Binding-site contacts:
Ligand atom CB contacts residue GLU57 of chain 1.A at 4.3 Å.
Ligand atom SD contacts residue LEU4 of chain 1.B at 3.9 Å.
Ligand atom C contacts residue ARG65 of chain 1.A at 3.0 Å.
Ligand atom CA contacts residue ILE78 of chain 1.A at 3.8 Å (hydrophobic).
Ligand atom OXT contacts residue LEU4 of chain 1.B at 4.1 Å.
Ligand atom C contacts residue ILE78 of chain 1.A at 3.9 Å (hydrophobic).
Ligand atom O contacts residue ASP77 of chain 1.A at 3.3 Å (salt-bridge).
Ligand atom SD contacts residue GLU57 of chain 1.A at 4.1 Å.
Ligand atom O contacts residue ALA61 of chain 1.A at 4.4 Å.
Ligand atom N contacts residue SER79 of chain 1.A at 3.4 Å (h-bond).
Ligand atom C contacts residue ALA61 of chain 1.A at 4.3 Å (hydrophobic).
Ligand atom SD contacts residue ALA61 of chain 1.A at 4.3 Å.
Ligand atom CA contacts residue TYR88 of chain 1.B at 4.0 Å (hydrophobic).
Ligand atom CA contacts residue ASP77 of chain 1.A at 3.5 Å.
Ligand atom OXT contacts residue ALA61 of chain 1.A at 4.3 Å.
Ligand atom CE contacts residue SER6 of chain 1.B at 3.6 Å.
Ligand atom OXT contacts residue ARG65 of chain 1.A at 2.7 Å (salt-bridge).
Ligand atom CE contacts residue PHE7 of chain 1.B at 4.1 Å (hydrophobic).
Ligand atom SD contacts residue HIS58 of chain 1.A at 3.9 Å.
Ligand atom CE contacts residue HIS58 of chain 1.A at 3.9 Å.
Ligand atom O contacts residue ARG65 of chain 1.A at 2.7 Å (salt-bridge).
Ligand atom CB contacts residue ILE78 of chain 1.A at 3.8 Å (hydrophobic).
Ligand atom C contacts residue ASP77 of chain 1.A at 3.8 Å.
Ligand atom CA contacts residue ARG65 of chain 1.A at 4.4 Å.
Ligand atom N contacts residue ASP77 of chain 1.A at 2.4 Å (salt-bridge).
Ligand atom CG contacts residue ALA61 of chain 1.A at 4.0 Å (hydrophobic).
Ligand atom CE contacts residue GLU57 of chain 1.A at 4.1 Å.
Ligand atom CG contacts residue SER6 of chain 1.B at 3.8 Å.
Ligand atom O contacts residue ILE78 of chain 1.A at 3.0 Å (h-bond).
Ligand atom N contacts residue TYR88 of chain 1.B at 3.7 Å.
Ligand atom CG contacts residue LEU4 of chain 1.B at 3.8 Å (hydrophobic).
Ligand atom SD contacts residue SER6 of chain 1.B at 4.3 Å.
Ligand atom N contacts residue ILE78 of chain 1.A at 3.0 Å (h-bond).
Ligand atom CB contacts residue ALA61 of chain 1.A at 4.3 Å (hydrophobic).

The protein below binds the small molecule below.
Small molecule (SMILES): CSCC[C@H](N)C(=O)O

Sequence of chain 1.B:
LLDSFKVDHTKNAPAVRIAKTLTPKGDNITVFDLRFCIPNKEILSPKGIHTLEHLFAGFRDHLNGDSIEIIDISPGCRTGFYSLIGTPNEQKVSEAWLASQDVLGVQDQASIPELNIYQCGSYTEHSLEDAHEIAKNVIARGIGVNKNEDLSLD

Sequence of chain 1.A:
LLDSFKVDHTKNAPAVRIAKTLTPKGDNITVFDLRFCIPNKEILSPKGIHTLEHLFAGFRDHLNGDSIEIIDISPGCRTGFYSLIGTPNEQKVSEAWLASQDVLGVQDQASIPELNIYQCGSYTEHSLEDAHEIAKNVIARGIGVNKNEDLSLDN